The protein below binds the small molecule below.
Small molecule (SMILES): O=c1[nH]cnc2c([C@@H]3N[C@H](CO)[C@@H](O)[C@H]3O)c[nH]c12

Sequence of chain 1.A:
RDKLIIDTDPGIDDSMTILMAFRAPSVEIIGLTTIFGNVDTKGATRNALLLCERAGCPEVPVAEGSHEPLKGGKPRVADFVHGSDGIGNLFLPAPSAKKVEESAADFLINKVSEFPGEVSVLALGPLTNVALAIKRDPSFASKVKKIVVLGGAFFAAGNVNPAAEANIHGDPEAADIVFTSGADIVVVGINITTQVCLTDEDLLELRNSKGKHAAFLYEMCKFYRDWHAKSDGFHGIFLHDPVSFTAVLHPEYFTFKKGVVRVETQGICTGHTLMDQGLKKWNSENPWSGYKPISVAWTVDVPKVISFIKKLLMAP

Sequence of chain 1.B:
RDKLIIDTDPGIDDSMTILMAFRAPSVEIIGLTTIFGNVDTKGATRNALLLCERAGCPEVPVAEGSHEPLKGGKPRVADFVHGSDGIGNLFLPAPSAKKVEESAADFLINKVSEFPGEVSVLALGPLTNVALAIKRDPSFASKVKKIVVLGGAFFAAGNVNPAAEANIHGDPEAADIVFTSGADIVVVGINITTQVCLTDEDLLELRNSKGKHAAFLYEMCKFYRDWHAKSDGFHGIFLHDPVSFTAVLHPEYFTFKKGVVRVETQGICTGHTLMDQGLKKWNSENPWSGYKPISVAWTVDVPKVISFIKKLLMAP

Binding-site contacts:
Ligand atom N4' contacts residue ASN65 of chain 1.B at 3.7 Å.
Ligand atom N3 contacts residue ALA193 of chain 1.B at 3.5 Å.
Ligand atom C1' contacts residue HIS109 of chain 1.B at 3.7 Å.
Ligand atom O2' contacts residue ASP41 of chain 1.B at 3.0 Å (salt-bridge).
Ligand atom C2 contacts residue ALA193 of chain 1.B at 3.5 Å (hydrophobic).
Ligand atom C5' contacts residue GLU192 of chain 1.B at 3.3 Å.
Ligand atom O2' contacts residue CA1 of chain 1.O at 2.4 Å.
Ligand atom O2' contacts residue ASP40 of chain 1.B at 2.6 Å (salt-bridge).
Ligand atom C2' contacts residue CA1 of chain 1.O at 3.4 Å.
Ligand atom O6 contacts residue TRP254 of chain 1.B at 3.1 Å (h-bond).
Ligand atom C2' contacts residue ASP40 of chain 1.B at 3.2 Å.
Ligand atom O3' contacts residue ASP268 of chain 1.B at 2.6 Å (salt-bridge).
Ligand atom O3' contacts residue LEU151 of chain 1.B at 3.0 Å (h-bond).
Ligand atom N7 contacts residue VAL108 of chain 1.B at 3.8 Å.
Ligand atom C8 contacts residue HIS109 of chain 1.B at 3.7 Å.
Ligand atom N7 contacts residue TYR251 of chain 1.B at 3.6 Å.
Ligand atom O3' contacts residue LEU177 of chain 1.B at 3.5 Å.
Ligand atom C1' contacts residue ASN65 of chain 1.B at 3.2 Å.
Ligand atom N4' contacts residue ASN194 of chain 1.B at 3.7 Å.
Ligand atom O5' contacts residue GLU192 of chain 1.B at 2.7 Å (salt-bridge).
Ligand atom C6 contacts residue VAL108 of chain 1.B at 3.9 Å (hydrophobic).
Ligand atom C3' contacts residue ASP268 of chain 1.B at 3.5 Å.
Ligand atom O5' contacts residue ALA193 of chain 1.B at 3.5 Å.
Ligand atom O5' contacts residue ASN186 of chain 1.B at 2.8 Å (h-bond).
Ligand atom O2' contacts residue ASP268 of chain 1.B at 3.3 Å (salt-bridge).
Ligand atom O3' contacts residue CA1 of chain 1.O at 2.6 Å.
Ligand atom O2' contacts residue ASN65 of chain 1.B at 2.9 Å (h-bond).
Ligand atom N1 contacts residue VAL108 of chain 1.B at 3.8 Å.
Ligand atom O3' contacts residue ASN194 of chain 1.B at 3.3 Å (h-bond).
Ligand atom C3' contacts residue CA1 of chain 1.O at 3.5 Å.
Ligand atom C3' contacts residue ASP40 of chain 1.B at 3.7 Å.
Ligand atom C8 contacts residue HIS267 of chain 1.B at 3.6 Å.
Ligand atom C6 contacts residue ASN186 of chain 1.B at 3.8 Å.
Ligand atom C9 contacts residue HIS109 of chain 1.B at 3.5 Å.
Ligand atom C4' contacts residue GLU192 of chain 1.B at 3.6 Å.
Ligand atom C5' contacts residue ASN186 of chain 1.B at 3.7 Å.
Ligand atom C4' contacts residue ASN194 of chain 1.B at 3.8 Å.
Ligand atom C3' contacts residue LEU177 of chain 1.B at 3.7 Å (hydrophobic).
Ligand atom C8 contacts residue TYR251 of chain 1.B at 3.3 Å (hydrophobic).
Ligand atom C5 contacts residue VAL108 of chain 1.B at 3.8 Å (hydrophobic).